Binding-site contacts:
Ligand atom OE1 contacts residue ASN25 of chain 30.E at 4.2 Å.
Ligand atom O contacts residue ALA2 of chain 30.E at 4.0 Å.
Ligand atom O contacts residue VAL4 of chain 30.E at 3.2 Å (h-bond).
Ligand atom OE1 contacts residue VAL4 of chain 30.E at 3.6 Å.
Ligand atom CG1 contacts residue GLN3 of chain 30.E at 3.3 Å.
Ligand atom CB contacts residue ALA2 of chain 30.E at 4.4 Å (hydrophobic).
Ligand atom O contacts residue VAL4 of chain 30.E at 4.4 Å.
Ligand atom C contacts residue ALA2 of chain 30.E at 3.5 Å (hydrophobic).
Ligand atom N contacts residue VAL4 of chain 30.E at 4.3 Å.
Ligand atom CA contacts residue ALA2 of chain 30.E at 3.3 Å (hydrophobic).
Ligand atom O contacts residue GLN3 of chain 30.E at 2.9 Å (h-bond).
Ligand atom CA contacts residue VAL4 of chain 30.E at 4.1 Å (hydrophobic).
Ligand atom N contacts residue GLN3 of chain 30.E at 4.5 Å.
Ligand atom CG2 contacts residue SER5 of chain 30.E at 3.4 Å.
Ligand atom CG contacts residue VAL4 of chain 30.E at 4.4 Å (hydrophobic).
Ligand atom CG2 contacts residue GLN3 of chain 30.E at 3.5 Å.
Ligand atom CB contacts residue VAL4 of chain 30.E at 4.4 Å (hydrophobic).
Ligand atom CB contacts residue VAL4 of chain 30.E at 4.0 Å (hydrophobic).
Ligand atom C contacts residue GLN3 of chain 30.E at 3.9 Å.
Ligand atom N contacts residue GLY1 of chain 30.E at 4.5 Å.
Ligand atom CD contacts residue VAL4 of chain 30.E at 3.6 Å (hydrophobic).
Ligand atom CB contacts residue GLN3 of chain 30.E at 3.7 Å.
Ligand atom C contacts residue VAL4 of chain 30.E at 4.0 Å (hydrophobic).
Ligand atom CB contacts residue GLN3 of chain 30.E at 4.0 Å.
Ligand atom CB contacts residue ALA2 of chain 30.E at 3.3 Å (hydrophobic).
Ligand atom CG2 contacts residue VAL4 of chain 30.E at 3.4 Å (hydrophobic).
Ligand atom CA contacts residue GLN3 of chain 30.E at 4.5 Å.
Ligand atom OE2 contacts residue VAL4 of chain 30.E at 3.7 Å.
Ligand atom CA contacts residue ALA2 of chain 30.E at 3.9 Å (hydrophobic).
Ligand atom CG1 contacts residue ALA2 of chain 30.E at 4.5 Å (hydrophobic).
Ligand atom C contacts residue ALA2 of chain 30.E at 4.0 Å (hydrophobic).
Ligand atom CG2 contacts residue ALA2 of chain 30.E at 4.0 Å (hydrophobic).
Ligand atom N contacts residue ALA2 of chain 30.E at 2.8 Å (h-bond).
Ligand atom CA contacts residue VAL4 of chain 30.E at 3.3 Å (hydrophobic).
Ligand atom N contacts residue VAL4 of chain 30.E at 3.1 Å (h-bond).
Ligand atom C contacts residue VAL4 of chain 30.E at 3.5 Å (hydrophobic).
Ligand atom OG contacts residue GLN3 of chain 30.E at 3.3 Å (h-bond).

Sequence of chain 30.E:
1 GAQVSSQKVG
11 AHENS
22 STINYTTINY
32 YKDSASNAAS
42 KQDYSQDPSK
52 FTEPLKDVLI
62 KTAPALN

This protein binds this small molecule.
Small molecule (SMILES): CC[C@H](C)[C@H](N)C(=O)N[C@@H](CO)C(=O)N[C@@H](CCC(=O)O)C(=O)N[C@H](C=O)C(C)C